Binding-site contacts:
Ligand atom C7' contacts residue TYR12 of chain 1.F at 3.6 Å (hydrophobic).
Ligand atom C6 contacts residue GLN61 of chain 1.F at 3.7 Å.
Ligand atom O3 contacts residue LYS91 of chain 1.F at 2.9 Å (salt-bridge).
Ligand atom C7B contacts residue GLU11 of chain 1.F at 3.2 Å.
Ligand atom C2 contacts residue LYS91 of chain 1.F at 3.7 Å.
Ligand atom O1' contacts residue TYR12 of chain 1.F at 3.7 Å.
Ligand atom C1B contacts residue GLU11 of chain 1.F at 3.7 Å.
Ligand atom O6 contacts residue HIS57 of chain 1.F at 3.6 Å.
Ligand atom C4 contacts residue LYS91 of chain 1.F at 3.9 Å.
Ligand atom O1' contacts residue ARG13 of chain 1.F at 4.0 Å.
Ligand atom O3 contacts residue GLU51 of chain 1.F at 4.0 Å.
Ligand atom C3 contacts residue LYS91 of chain 1.F at 3.8 Å.
Ligand atom C4 contacts residue TRP88 of chain 1.F at 3.5 Å (hydrophobic).
Ligand atom C6 contacts residue TRP88 of chain 1.F at 3.6 Å (hydrophobic).
Ligand atom O4 contacts residue GLN56 of chain 1.F at 3.5 Å.
Ligand atom C1B contacts residue TYR12 of chain 1.F at 3.6 Å (hydrophobic).
Ligand atom C6 contacts residue HIS57 of chain 1.F at 3.5 Å.
Ligand atom C6B contacts residue GLU11 of chain 1.F at 4.1 Å.
Ligand atom O3 contacts residue TRP88 of chain 1.F at 3.6 Å.
Ligand atom C5 contacts residue TRP88 of chain 1.F at 3.7 Å (hydrophobic).
Ligand atom O4 contacts residue GLU51 of chain 1.F at 2.6 Å (salt-bridge).
Ligand atom O6 contacts residue GLN56 of chain 1.F at 3.8 Å.
Ligand atom C4 contacts residue GLU51 of chain 1.F at 3.5 Å.
Ligand atom C6 contacts residue GLN56 of chain 1.F at 4.1 Å.
Ligand atom C7B contacts residue TYR12 of chain 1.F at 3.6 Å (hydrophobic).
Ligand atom C3 contacts residue ASN90 of chain 1.F at 3.7 Å.
Ligand atom C3 contacts residue TRP88 of chain 1.F at 3.6 Å (hydrophobic).
Ligand atom O6 contacts residue TRP88 of chain 1.F at 3.9 Å.
Ligand atom O3 contacts residue ASN90 of chain 1.F at 2.8 Å (h-bond).
Ligand atom C2' contacts residue GLN56 of chain 1.F at 3.9 Å.
Ligand atom C2B contacts residue GLU11 of chain 1.F at 3.9 Å.
Ligand atom C2 contacts residue ASN90 of chain 1.F at 4.0 Å.
Ligand atom C2B contacts residue TYR12 of chain 1.F at 3.8 Å (hydrophobic).
Ligand atom O5 contacts residue GLN56 of chain 1.F at 3.5 Å.
Ligand atom O6 contacts residue GLN61 of chain 1.F at 2.8 Å (h-bond).
Ligand atom C6B contacts residue TYR12 of chain 1.F at 4.0 Å (hydrophobic).
Ligand atom N1' contacts residue TYR12 of chain 1.F at 3.6 Å.
Ligand atom O1 contacts residue TRP88 of chain 1.F at 4.0 Å.
Ligand atom O4 contacts residue LYS91 of chain 1.F at 3.0 Å (salt-bridge).
Ligand atom O2 contacts residue ASN90 of chain 1.F at 2.9 Å (h-bond).

The small molecule below binds the protein below.
Small molecule (SMILES): O=C(NCc1ccccc1)c1cccc(O[C@H]2O[C@H](CO)[C@H](O)[C@H](O)[C@H]2O)c1

Sequence of chain 1.G:
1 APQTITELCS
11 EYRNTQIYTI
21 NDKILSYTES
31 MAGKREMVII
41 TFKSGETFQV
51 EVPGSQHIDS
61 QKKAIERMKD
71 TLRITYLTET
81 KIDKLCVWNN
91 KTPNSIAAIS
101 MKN

Sequence of chain 1.F:
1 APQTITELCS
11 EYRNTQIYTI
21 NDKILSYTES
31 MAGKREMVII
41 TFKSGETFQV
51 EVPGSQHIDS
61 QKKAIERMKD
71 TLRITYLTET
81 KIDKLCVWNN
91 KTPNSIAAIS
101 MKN